This protein binds this small molecule.
Small molecule (SMILES): CC[C@H]1OC(=O)[C@H](C)[C@@H](O)[C@H](C)[C@@H](O)[C@@H](C)C[C@@H](C)C(=O)[C@H](C)[C@@H](O)[C@H]1C

Binding-site contacts:
Ligand atom C25 contacts residue VAL292 of chain 1.D at 3.9 Å (hydrophobic).
Ligand atom C18 contacts residue PHE85 of chain 1.D at 3.8 Å (hydrophobic).
Ligand atom C18 contacts residue TRP93 of chain 1.D at 3.9 Å (hydrophobic).
Ligand atom C1 contacts residue PHE85 of chain 1.D at 3.9 Å (hydrophobic).
Ligand atom C8 contacts residue HEM1 of chain 1.XD at 3.9 Å.
Ligand atom C3 contacts residue LEU95 of chain 1.D at 4.0 Å (hydrophobic).
Ligand atom C2 contacts residue LEU397 of chain 1.D at 4.1 Å (hydrophobic).
Ligand atom O17 contacts residue PHE85 of chain 1.D at 3.5 Å.
Ligand atom C4 contacts residue LEU180 of chain 1.D at 4.1 Å (hydrophobic).
Ligand atom C15 contacts residue MET84 of chain 1.D at 3.7 Å (hydrophobic).
Ligand atom C15 contacts residue SER296 of chain 1.D at 3.7 Å.
Ligand atom C18 contacts residue LEU397 of chain 1.D at 4.2 Å (hydrophobic).
Ligand atom C8 contacts residue ALA245 of chain 1.D at 4.0 Å (hydrophobic).
Ligand atom C22 contacts residue HEM1 of chain 1.XD at 4.0 Å.
Ligand atom O24 contacts residue LEU95 of chain 1.D at 3.6 Å.
Ligand atom C15 contacts residue PHE85 of chain 1.D at 3.9 Å (hydrophobic).
Ligand atom O16 contacts residue LEU397 of chain 1.D at 3.5 Å.
Ligand atom C14 contacts residue LEU397 of chain 1.D at 4.1 Å (hydrophobic).
Ligand atom C20 contacts residue MET179 of chain 1.D at 3.7 Å (hydrophobic).
Ligand atom C27 contacts residue LEU397 of chain 1.D at 4.1 Å (hydrophobic).
Ligand atom C27 contacts residue LEU180 of chain 1.D at 4.0 Å (hydrophobic).
Ligand atom C20 contacts residue LEU180 of chain 1.D at 3.9 Å (hydrophobic).
Ligand atom C22 contacts residue SER241 of chain 1.D at 3.9 Å.
Ligand atom C15 contacts residue PHE297 of chain 1.D at 3.8 Å (hydrophobic).
Ligand atom O26 contacts residue LEU95 of chain 1.D at 3.5 Å.
Ligand atom O17 contacts residue LEU95 of chain 1.D at 3.8 Å.
Ligand atom C7 contacts residue ALA245 of chain 1.D at 4.1 Å (hydrophobic).
Ligand atom C9 contacts residue HEM1 of chain 1.XD at 3.8 Å.
Ligand atom C23 contacts residue ALA245 of chain 1.D at 3.7 Å (hydrophobic).
Ligand atom C1 contacts residue LEU397 of chain 1.D at 4.1 Å (hydrophobic).
Ligand atom C23 contacts residue HEM1 of chain 1.XD at 4.1 Å.
Ligand atom O21 contacts residue ILE244 of chain 1.D at 3.5 Å.
Ligand atom C27 contacts residue ILE398 of chain 1.D at 4.0 Å (hydrophobic).
Ligand atom C25 contacts residue HEM1 of chain 1.XD at 3.6 Å.
Ligand atom C6 contacts residue LEU95 of chain 1.D at 4.0 Å (hydrophobic).
Ligand atom C23 contacts residue THR249 of chain 1.D at 3.8 Å.
Ligand atom O26 contacts residue HEM1 of chain 1.XD at 3.6 Å.
Ligand atom O24 contacts residue HEM1 of chain 1.XD at 3.2 Å.
Ligand atom O17 contacts residue PHE297 of chain 1.D at 3.7 Å.
Ligand atom O19 contacts residue TRP93 of chain 1.D at 3.5 Å.

Sequence of chain 1.D:
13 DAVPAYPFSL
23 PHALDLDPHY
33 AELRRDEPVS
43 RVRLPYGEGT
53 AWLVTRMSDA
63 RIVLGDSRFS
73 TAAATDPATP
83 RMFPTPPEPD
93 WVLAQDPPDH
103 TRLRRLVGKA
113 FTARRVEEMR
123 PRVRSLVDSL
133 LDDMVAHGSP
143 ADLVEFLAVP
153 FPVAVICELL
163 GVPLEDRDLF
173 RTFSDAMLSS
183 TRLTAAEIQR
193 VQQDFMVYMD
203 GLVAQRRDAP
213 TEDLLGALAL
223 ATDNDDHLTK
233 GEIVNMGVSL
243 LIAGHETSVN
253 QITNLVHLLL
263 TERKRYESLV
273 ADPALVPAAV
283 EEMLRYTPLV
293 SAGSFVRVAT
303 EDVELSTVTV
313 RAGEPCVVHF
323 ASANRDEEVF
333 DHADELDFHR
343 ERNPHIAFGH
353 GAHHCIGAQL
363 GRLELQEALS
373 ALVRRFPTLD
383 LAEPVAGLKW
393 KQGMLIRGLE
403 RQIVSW